Binding-site contacts:
Ligand atom C7 contacts residue SER24 of chain 1.C at 3.8 Å.
Ligand atom C1 contacts residue SER24 of chain 1.C at 3.9 Å.
Ligand atom C8 contacts residue ARG25 of chain 1.C at 4.1 Å.
Ligand atom C5 contacts residue ASN42 of chain 1.C at 3.6 Å.
Ligand atom N2 contacts residue SER24 of chain 1.C at 2.9 Å (h-bond).
Ligand atom C4 contacts residue ASN42 of chain 1.C at 4.2 Å.
Ligand atom C1 contacts residue ASN42 of chain 1.C at 1.4 Å.
Ligand atom C3 contacts residue SER24 of chain 1.C at 4.0 Å.
Ligand atom C8 contacts residue TRP23 of chain 1.C at 3.4 Å (hydrophobic).
Ligand atom O7 contacts residue ASN42 of chain 1.C at 3.9 Å.
Ligand atom C7 contacts residue ARG25 of chain 1.C at 4.4 Å.
Ligand atom C2 contacts residue SER24 of chain 1.C at 3.8 Å.
Ligand atom C7 contacts residue ASN42 of chain 1.C at 3.7 Å.
Ligand atom C2 contacts residue ASN42 of chain 1.C at 2.5 Å.
Ligand atom O5 contacts residue ASN42 of chain 1.C at 2.3 Å (h-bond).
Ligand atom N2 contacts residue ARG25 of chain 1.C at 4.1 Å.
Ligand atom C8 contacts residue SER24 of chain 1.C at 3.7 Å.
Ligand atom N2 contacts residue ASN42 of chain 1.C at 3.0 Å (h-bond).
Ligand atom C8 contacts residue VAL75 of chain 1.C at 4.3 Å (hydrophobic).
Ligand atom C3 contacts residue ASN42 of chain 1.C at 3.8 Å.
Ligand atom C1 contacts residue ARG25 of chain 1.C at 4.5 Å.

Sequence of chain 1.C:
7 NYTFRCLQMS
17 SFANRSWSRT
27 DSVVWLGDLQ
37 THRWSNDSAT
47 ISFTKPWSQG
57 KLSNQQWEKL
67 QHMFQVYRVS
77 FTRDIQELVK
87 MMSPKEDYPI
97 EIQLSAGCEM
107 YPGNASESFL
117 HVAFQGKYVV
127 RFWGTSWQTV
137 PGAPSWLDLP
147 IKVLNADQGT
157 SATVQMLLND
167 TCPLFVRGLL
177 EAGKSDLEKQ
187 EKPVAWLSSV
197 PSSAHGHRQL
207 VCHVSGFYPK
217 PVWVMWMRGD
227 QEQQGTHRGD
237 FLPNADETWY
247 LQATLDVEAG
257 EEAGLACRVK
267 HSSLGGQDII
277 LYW

The protein below binds the small molecule below.
Small molecule (SMILES): CC(=O)N[C@H]1[C@H](O[C@H]2[C@H](O)[C@@H](NC(C)=O)CO[C@@H]2CO)O[C@H](CO)[C@@H](O)[C@@H]1O